Binding-site contacts:
Ligand atom C30 contacts residue LEU592 of chain 1.E at 3.2 Å (hydrophobic).
Ligand atom CL1 contacts residue MET441 of chain 1.E at 3.7 Å.
Ligand atom C24 contacts residue TYR377 of chain 1.E at 3.3 Å (hydrophobic).
Ligand atom C20 contacts residue TYR377 of chain 1.E at 3.2 Å (hydrophobic).
Ligand atom CL1 contacts residue ARG306 of chain 1.E at 2.9 Å.
Ligand atom O7 contacts residue LEU592 of chain 1.E at 3.7 Å.
Ligand atom C13 contacts residue THR1242 of chain 1.E at 3.6 Å.
Ligand atom C27 contacts residue TYR377 of chain 1.E at 2.8 Å (hydrophobic).
Ligand atom C31 contacts residue TYR377 of chain 1.E at 3.2 Å (hydrophobic).
Ligand atom O5 contacts residue ASN1245 of chain 1.E at 3.2 Å (h-bond).
Ligand atom C25 contacts residue PHE433 of chain 1.E at 3.4 Å (hydrophobic).
Ligand atom C11 contacts residue THR1242 of chain 1.E at 3.8 Å.
Ligand atom C19 contacts residue TYR377 of chain 1.E at 3.6 Å (hydrophobic).
Ligand atom C15 contacts residue SER1238 of chain 1.E at 3.2 Å.
Ligand atom O5 contacts residue ARG1246 of chain 1.E at 2.8 Å (salt-bridge).
Ligand atom C33 contacts residue TYR377 of chain 1.E at 3.3 Å (hydrophobic).
Ligand atom C25 contacts residue LEU434 of chain 1.E at 3.3 Å (hydrophobic).
Ligand atom C14 contacts residue PHE433 of chain 1.E at 3.6 Å (hydrophobic).
Ligand atom C20 contacts residue PHE433 of chain 1.E at 3.5 Å (hydrophobic).
Ligand atom C28 contacts residue LEU592 of chain 1.E at 3.5 Å (hydrophobic).
Ligand atom C31 contacts residue ASN437 of chain 1.E at 3.6 Å.
Ligand atom C30 contacts residue TYR377 of chain 1.E at 3.1 Å (hydrophobic).
Ligand atom C32 contacts residue THR588 of chain 1.E at 3.7 Å.
Ligand atom N8 contacts residue THR1242 of chain 1.E at 3.0 Å (h-bond).
Ligand atom C32 contacts residue LEU592 of chain 1.E at 3.3 Å (hydrophobic).
Ligand atom S2 contacts residue ARG1246 of chain 1.E at 3.7 Å.
Ligand atom C29 contacts residue ASN437 of chain 1.E at 3.7 Å.
Ligand atom C28 contacts residue TYR377 of chain 1.E at 2.9 Å (hydrophobic).
Ligand atom N9 contacts residue ASN1245 of chain 1.E at 2.8 Å (h-bond).
Ligand atom N9 contacts residue ARG1246 of chain 1.E at 3.7 Å.
Ligand atom S2 contacts residue ASN1245 of chain 1.E at 3.4 Å (h-bond).
Ligand atom C29 contacts residue TYR377 of chain 1.E at 3.0 Å (hydrophobic).
Ligand atom O7 contacts residue TYR377 of chain 1.E at 3.6 Å.
Ligand atom C26 contacts residue TYR377 of chain 1.E at 3.2 Å (hydrophobic).
Ligand atom C32 contacts residue TYR377 of chain 1.E at 3.3 Å (hydrophobic).
Ligand atom N10 contacts residue TYR377 of chain 1.E at 3.2 Å.
Ligand atom C22 contacts residue ARG1246 of chain 1.E at 3.1 Å.
Ligand atom CL1 contacts residue ASN437 of chain 1.E at 2.9 Å.
Ligand atom O6 contacts residue TYR377 of chain 1.E at 3.7 Å.
Ligand atom C17 contacts residue ASN1245 of chain 1.E at 3.7 Å.

Sequence of chain 1.E:
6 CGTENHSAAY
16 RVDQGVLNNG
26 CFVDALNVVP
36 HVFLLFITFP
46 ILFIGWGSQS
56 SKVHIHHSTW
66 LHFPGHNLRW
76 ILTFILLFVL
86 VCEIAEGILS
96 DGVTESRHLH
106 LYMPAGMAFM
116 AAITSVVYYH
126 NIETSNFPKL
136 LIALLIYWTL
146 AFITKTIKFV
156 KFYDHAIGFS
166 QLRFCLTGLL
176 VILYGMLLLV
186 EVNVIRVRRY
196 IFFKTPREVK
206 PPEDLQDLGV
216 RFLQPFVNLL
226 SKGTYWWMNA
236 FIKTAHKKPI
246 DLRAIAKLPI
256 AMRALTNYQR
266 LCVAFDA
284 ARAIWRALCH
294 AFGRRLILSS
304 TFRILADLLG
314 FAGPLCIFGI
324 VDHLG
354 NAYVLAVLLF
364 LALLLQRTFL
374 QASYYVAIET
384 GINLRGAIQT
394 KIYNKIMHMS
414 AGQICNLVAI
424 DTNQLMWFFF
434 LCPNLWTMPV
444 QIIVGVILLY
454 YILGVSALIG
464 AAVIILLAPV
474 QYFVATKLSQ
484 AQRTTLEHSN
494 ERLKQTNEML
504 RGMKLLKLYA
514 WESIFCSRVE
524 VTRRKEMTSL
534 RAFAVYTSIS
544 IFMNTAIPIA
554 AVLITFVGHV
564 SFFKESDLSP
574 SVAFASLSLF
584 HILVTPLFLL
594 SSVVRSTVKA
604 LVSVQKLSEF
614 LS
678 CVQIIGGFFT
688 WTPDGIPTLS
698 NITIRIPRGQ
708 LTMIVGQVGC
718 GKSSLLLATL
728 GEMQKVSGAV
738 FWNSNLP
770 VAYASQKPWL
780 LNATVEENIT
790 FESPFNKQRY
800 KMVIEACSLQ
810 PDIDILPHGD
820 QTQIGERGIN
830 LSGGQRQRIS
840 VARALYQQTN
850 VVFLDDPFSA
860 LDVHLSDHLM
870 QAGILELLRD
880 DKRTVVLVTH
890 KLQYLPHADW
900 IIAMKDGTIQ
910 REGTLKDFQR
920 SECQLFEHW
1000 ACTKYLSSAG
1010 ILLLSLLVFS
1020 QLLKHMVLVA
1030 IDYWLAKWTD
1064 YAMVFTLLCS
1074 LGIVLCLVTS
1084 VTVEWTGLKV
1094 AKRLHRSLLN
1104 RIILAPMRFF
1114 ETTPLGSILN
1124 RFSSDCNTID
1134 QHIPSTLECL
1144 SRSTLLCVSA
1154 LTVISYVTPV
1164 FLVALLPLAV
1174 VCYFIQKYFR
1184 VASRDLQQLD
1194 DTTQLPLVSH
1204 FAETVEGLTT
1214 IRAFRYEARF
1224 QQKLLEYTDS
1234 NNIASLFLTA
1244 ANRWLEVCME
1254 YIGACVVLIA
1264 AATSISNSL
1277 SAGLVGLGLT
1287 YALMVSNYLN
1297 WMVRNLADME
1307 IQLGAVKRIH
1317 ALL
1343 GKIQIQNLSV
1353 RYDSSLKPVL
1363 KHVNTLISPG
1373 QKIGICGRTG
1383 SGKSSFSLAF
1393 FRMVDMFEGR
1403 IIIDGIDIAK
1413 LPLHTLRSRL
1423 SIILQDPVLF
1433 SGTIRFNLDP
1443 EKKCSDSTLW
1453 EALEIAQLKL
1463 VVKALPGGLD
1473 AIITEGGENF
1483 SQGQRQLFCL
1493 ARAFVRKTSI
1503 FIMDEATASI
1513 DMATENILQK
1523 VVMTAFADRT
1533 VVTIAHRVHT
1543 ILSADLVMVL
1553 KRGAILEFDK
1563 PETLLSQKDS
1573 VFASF

This small molecule binds to this protein.
Small molecule (SMILES): COc1ccc(Cl)cc1C(=O)NCCc1ccc(S(=O)(=O)NC(=O)NC2CCCCC2)cc1